Binding-site contacts:
Ligand atom O2 contacts residue ARG58 of chain 1.A at 2.7 Å (salt-bridge).
Ligand atom N3 contacts residue VAL6 of chain 1.A at 3.3 Å (h-bond).
Ligand atom NA4 contacts residue VAL6 of chain 1.A at 2.7 Å (h-bond).
Ligand atom N1 contacts residue ALA8 of chain 1.A at 3.7 Å.
Ligand atom OE2 contacts residue LYS29 of chain 1.A at 3.1 Å (salt-bridge).
Ligand atom C4 contacts residue PHE31 of chain 1.A at 3.5 Å (hydrophobic).
Ligand atom O1 contacts residue PHE31 of chain 1.A at 3.5 Å.
Ligand atom NA4 contacts residue NDP1 of chain 1.C at 3.5 Å (h-bond).
Ligand atom C4 contacts residue NDP1 of chain 1.C at 3.2 Å.
Ligand atom O2 contacts residue ARG32 of chain 1.A at 3.4 Å.
Ligand atom N8 contacts residue ARG28 of chain 1.A at 3.4 Å (salt-bridge).
Ligand atom NA2 contacts residue THR121 of chain 1.A at 3.7 Å.
Ligand atom O1 contacts residue ARG32 of chain 1.A at 3.4 Å.
Ligand atom C contacts residue LEU55 of chain 1.A at 3.7 Å (hydrophobic).
Ligand atom C7 contacts residue ARG28 of chain 1.A at 3.6 Å.
Ligand atom N3 contacts residue PHE31 of chain 1.A at 3.5 Å.
Ligand atom C2 contacts residue PHE31 of chain 1.A at 3.6 Å (hydrophobic).
Ligand atom NA2 contacts residue LEU7 of chain 1.A at 3.6 Å.
Ligand atom C4 contacts residue VAL6 of chain 1.A at 3.3 Å (hydrophobic).
Ligand atom NA4 contacts residue ILE100 of chain 1.A at 2.8 Å (h-bond).
Ligand atom N contacts residue LEU55 of chain 1.A at 3.3 Å.
Ligand atom C14 contacts residue ILE51 of chain 1.A at 3.5 Å (hydrophobic).
Ligand atom OE1 contacts residue LYS29 of chain 1.A at 3.7 Å.
Ligand atom CD contacts residue LYS29 of chain 1.A at 3.5 Å.
Ligand atom O1 contacts residue ARG58 of chain 1.A at 2.7 Å (salt-bridge).
Ligand atom N5 contacts residue NDP1 of chain 1.C at 3.4 Å.
Ligand atom C2 contacts residue LEU7 of chain 1.A at 3.7 Å (hydrophobic).
Ligand atom CM contacts residue GLU50 of chain 1.A at 3.5 Å.
Ligand atom C4A contacts residue NDP1 of chain 1.C at 3.3 Å.
Ligand atom C2 contacts residue ASP27 of chain 1.A at 3.7 Å.
Ligand atom NA4 contacts residue PHE31 of chain 1.A at 3.7 Å.
Ligand atom O contacts residue ARG53 of chain 1.A at 2.9 Å (salt-bridge).
Ligand atom CT contacts residue ARG32 of chain 1.A at 3.6 Å.
Ligand atom C2 contacts residue ALA8 of chain 1.A at 3.7 Å (hydrophobic).
Ligand atom N3 contacts residue ALA8 of chain 1.A at 3.7 Å.
Ligand atom N1 contacts residue ASP27 of chain 1.A at 2.9 Å (salt-bridge).
Ligand atom NA2 contacts residue ASP27 of chain 1.A at 2.8 Å (salt-bridge).
Ligand atom N3 contacts residue NDP1 of chain 1.C at 3.6 Å.
Ligand atom N3 contacts residue LEU7 of chain 1.A at 3.3 Å.
Ligand atom CT contacts residue ARG58 of chain 1.A at 3.5 Å.

The protein below binds the small molecule below.
Small molecule (SMILES): CN(Cc1cnc2nc(N)nc(N)c2n1)c1ccc(C(=O)N[C@@H](CCC(=O)O)C(=O)O)cc1

Sequence of chain 1.A:
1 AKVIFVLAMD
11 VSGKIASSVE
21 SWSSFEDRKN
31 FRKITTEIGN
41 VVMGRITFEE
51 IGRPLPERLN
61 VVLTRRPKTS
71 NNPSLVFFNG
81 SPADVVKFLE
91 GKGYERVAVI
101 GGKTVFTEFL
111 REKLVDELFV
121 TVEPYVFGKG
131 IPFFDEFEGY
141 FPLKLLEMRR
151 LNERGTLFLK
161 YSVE